The small molecule below binds the protein below.
Small molecule (SMILES): CC(=O)N[C@H]1[C@H](O[C@H]2[C@H](O)[C@@H](NC(C)=O)CO[C@@H]2CO)O[C@H](CO)[C@@H](O[C@@H]2O[C@H](CO[C@H]3O[C@H](CO)[C@@H](O)[C@H](O)[C@@H]3O)[C@@H](O)[C@H](O[C@H]3O[C@H](CO)[C@@H](O)[C@H](O)[C@@H]3O[C@H]3O[C@H](CO)[C@@H](O)[C@H](O)[C@@H]3O)[C@@H]2O)[C@@H]1O

Sequence of chain 2.A:
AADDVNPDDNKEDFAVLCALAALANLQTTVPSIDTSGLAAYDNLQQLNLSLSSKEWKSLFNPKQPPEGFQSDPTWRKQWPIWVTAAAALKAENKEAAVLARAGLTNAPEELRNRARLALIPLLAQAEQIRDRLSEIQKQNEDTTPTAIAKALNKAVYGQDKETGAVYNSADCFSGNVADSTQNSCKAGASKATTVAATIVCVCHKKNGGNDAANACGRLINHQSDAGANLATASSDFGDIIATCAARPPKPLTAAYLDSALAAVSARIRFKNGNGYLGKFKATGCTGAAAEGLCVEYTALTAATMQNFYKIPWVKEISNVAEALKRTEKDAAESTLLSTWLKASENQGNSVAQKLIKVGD

Binding-site contacts:
Ligand atom C8 contacts residue LEU150 of chain 2.A at 3.7 Å (hydrophobic).
Ligand atom O6 contacts residue SER71 of chain 2.A at 2.6 Å (h-bond).
Ligand atom O2 contacts residue ASP99 of chain 2.A at 2.7 Å (salt-bridge).
Ligand atom C6 contacts residue THR101 of chain 2.A at 3.1 Å.
Ligand atom O7 contacts residue GLN105 of chain 2.A at 3.3 Å (h-bond).
Ligand atom C5 contacts residue ASP99 of chain 2.A at 3.7 Å.
Ligand atom C1 contacts residue ASN67 of chain 2.A at 1.4 Å.
Ligand atom O3 contacts residue ASP99 of chain 2.A at 3.3 Å (salt-bridge).
Ligand atom C7 contacts residue ASN67 of chain 2.A at 3.7 Å.
Ligand atom C2 contacts residue ASN67 of chain 2.A at 2.4 Å.
Ligand atom O7 contacts residue LYS386 of chain 3.A at 3.3 Å (salt-bridge).
Ligand atom O4 contacts residue THR101 of chain 2.A at 3.5 Å (h-bond).
Ligand atom C4 contacts residue ASP99 of chain 2.A at 3.6 Å.
Ligand atom O5 contacts residue ASN67 of chain 2.A at 2.4 Å (h-bond).
Ligand atom C3 contacts residue ASN67 of chain 2.A at 3.8 Å.
Ligand atom O6 contacts residue THR101 of chain 2.A at 3.7 Å.
Ligand atom O7 contacts residue GLN64 of chain 2.A at 3.0 Å (h-bond).
Ligand atom C3 contacts residue ASP99 of chain 2.A at 3.4 Å.
Ligand atom O3 contacts residue TRP109 of chain 2.A at 3.4 Å.
Ligand atom O2 contacts residue TRP102 of chain 2.A at 2.9 Å (h-bond).
Ligand atom C7 contacts residue GLN64 of chain 2.A at 3.5 Å.
Ligand atom O5 contacts residue PHE96 of chain 2.A at 3.6 Å.
Ligand atom C2 contacts residue ASP99 of chain 2.A at 3.7 Å.
Ligand atom C6 contacts residue THR101 of chain 2.A at 3.8 Å.
Ligand atom C6 contacts residue TRP102 of chain 2.A at 3.8 Å (hydrophobic).
Ligand atom C6 contacts residue SER71 of chain 2.A at 3.4 Å.
Ligand atom C5 contacts residue ASN67 of chain 2.A at 3.7 Å.
Ligand atom O5 contacts residue SER71 of chain 2.A at 3.5 Å (h-bond).
Ligand atom C1 contacts residue TRP75 of chain 2.A at 3.6 Å (hydrophobic).
Ligand atom C6 contacts residue TRP75 of chain 2.A at 3.7 Å (hydrophobic).
Ligand atom O4 contacts residue TRP75 of chain 2.A at 3.7 Å.
Ligand atom N2 contacts residue ASN67 of chain 2.A at 2.9 Å (h-bond).
Ligand atom O7 contacts residue TRP109 of chain 2.A at 2.8 Å (h-bond).
Ligand atom O4 contacts residue PRO100 of chain 2.A at 3.5 Å.
Ligand atom O6 contacts residue ARG143 of chain 2.A at 3.2 Å (salt-bridge).
Ligand atom O4 contacts residue TRP102 of chain 2.A at 3.0 Å (h-bond).
Ligand atom O2 contacts residue PHE96 of chain 2.A at 3.6 Å.
Ligand atom C8 contacts residue GLN64 of chain 2.A at 3.5 Å.
Ligand atom O4 contacts residue ASP99 of chain 2.A at 2.7 Å (salt-bridge).
Ligand atom C6 contacts residue PHE96 of chain 2.A at 3.7 Å (hydrophobic).

Sequence of chain 3.A:
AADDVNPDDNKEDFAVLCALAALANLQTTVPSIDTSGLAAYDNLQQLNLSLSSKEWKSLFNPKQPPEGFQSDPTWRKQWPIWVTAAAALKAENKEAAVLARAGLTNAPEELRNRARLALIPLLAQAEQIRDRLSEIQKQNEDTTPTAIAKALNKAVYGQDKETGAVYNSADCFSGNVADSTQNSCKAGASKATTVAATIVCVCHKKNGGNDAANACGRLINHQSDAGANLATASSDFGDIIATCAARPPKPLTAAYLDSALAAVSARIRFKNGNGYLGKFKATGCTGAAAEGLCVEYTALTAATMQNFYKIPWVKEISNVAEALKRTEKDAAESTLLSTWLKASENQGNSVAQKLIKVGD